A small-molecule ligand and the protein it binds are described below.
Small molecule (SMILES): C[C@H](N)[C@@H](CCCCCC(=O)O)NC(=O)O

Binding-site contacts:
Ligand atom OXT contacts residue SER41 of chain 1.A at 3.1 Å (h-bond).
Ligand atom N8 contacts residue ACP1 of chain 1.C at 2.6 Å (h-bond).
Ligand atom C8 contacts residue ACP1 of chain 1.C at 3.5 Å.
Ligand atom C4 contacts residue SER81 of chain 1.A at 4.0 Å.
Ligand atom C contacts residue SER41 of chain 1.A at 3.7 Å.
Ligand atom C9 contacts residue THR80 of chain 1.A at 3.8 Å.
Ligand atom C7 contacts residue ACP1 of chain 1.C at 3.3 Å.
Ligand atom C6 contacts residue SER41 of chain 1.A at 3.8 Å.
Ligand atom O1 contacts residue TYR187 of chain 2.A at 2.7 Å (h-bond).
Ligand atom N7 contacts residue ACP1 of chain 1.C at 3.5 Å (h-bond).
Ligand atom C2 contacts residue SER81 of chain 1.A at 4.0 Å.
Ligand atom N7 contacts residue SER41 of chain 1.A at 3.2 Å (h-bond).
Ligand atom C9 contacts residue PRO79 of chain 1.A at 3.5 Å (hydrophobic).
Ligand atom C1 contacts residue TYR187 of chain 2.A at 3.5 Å (hydrophobic).
Ligand atom OXT contacts residue LYS37 of chain 1.A at 3.6 Å.
Ligand atom N8 contacts residue THR11 of chain 1.A at 4.0 Å.
Ligand atom O contacts residue ALA117 of chain 1.A at 3.4 Å.
Ligand atom O2 contacts residue GLY150 of chain 2.A at 3.6 Å (h-bond).
Ligand atom C6 contacts residue GLY118 of chain 1.A at 3.9 Å.
Ligand atom C contacts residue ALA117 of chain 1.A at 3.8 Å (hydrophobic).
Ligand atom O2 contacts residue ASN153 of chain 2.A at 3.0 Å (h-bond).
Ligand atom C9 contacts residue SER41 of chain 1.A at 3.6 Å.
Ligand atom C8 contacts residue THR11 of chain 1.A at 3.9 Å.
Ligand atom O1 contacts residue ILE152 of chain 2.A at 3.3 Å (h-bond).
Ligand atom O contacts residue LYS37 of chain 1.A at 3.3 Å (salt-bridge).
Ligand atom O2 contacts residue ILE152 of chain 2.A at 3.5 Å.
Ligand atom C5 contacts residue GLY118 of chain 1.A at 3.9 Å.
Ligand atom C1 contacts residue GLY150 of chain 2.A at 3.5 Å.
Ligand atom C3 contacts residue TYR187 of chain 2.A at 3.9 Å (hydrophobic).
Ligand atom C3 contacts residue GLY150 of chain 2.A at 4.0 Å.
Ligand atom O contacts residue ACP1 of chain 1.C at 2.9 Å (h-bond).
Ligand atom N8 contacts residue GLU12 of chain 1.A at 3.9 Å.
Ligand atom O1 contacts residue GLY150 of chain 2.A at 2.9 Å (h-bond).
Ligand atom C2 contacts residue TYR187 of chain 2.A at 3.6 Å (hydrophobic).
Ligand atom OXT contacts residue ALA40 of chain 1.A at 3.7 Å.
Ligand atom O contacts residue GLY118 of chain 1.A at 3.6 Å.
Ligand atom O1 contacts residue CYS151 of chain 2.A at 3.5 Å (h-bond).
Ligand atom C7 contacts residue SER41 of chain 1.A at 4.0 Å.
Ligand atom C1 contacts residue ILE152 of chain 2.A at 3.6 Å (hydrophobic).
Ligand atom C contacts residue ACP1 of chain 1.C at 3.4 Å.

Sequence of chain 1.A:
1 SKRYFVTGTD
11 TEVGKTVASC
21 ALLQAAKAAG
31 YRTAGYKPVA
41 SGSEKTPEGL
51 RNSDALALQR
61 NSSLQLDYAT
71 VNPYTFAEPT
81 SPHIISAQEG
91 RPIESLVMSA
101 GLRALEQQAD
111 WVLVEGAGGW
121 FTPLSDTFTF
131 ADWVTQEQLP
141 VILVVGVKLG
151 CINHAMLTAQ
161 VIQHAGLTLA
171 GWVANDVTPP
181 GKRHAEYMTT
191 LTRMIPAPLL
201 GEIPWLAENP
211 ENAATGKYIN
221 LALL

Sequence of chain 2.A:
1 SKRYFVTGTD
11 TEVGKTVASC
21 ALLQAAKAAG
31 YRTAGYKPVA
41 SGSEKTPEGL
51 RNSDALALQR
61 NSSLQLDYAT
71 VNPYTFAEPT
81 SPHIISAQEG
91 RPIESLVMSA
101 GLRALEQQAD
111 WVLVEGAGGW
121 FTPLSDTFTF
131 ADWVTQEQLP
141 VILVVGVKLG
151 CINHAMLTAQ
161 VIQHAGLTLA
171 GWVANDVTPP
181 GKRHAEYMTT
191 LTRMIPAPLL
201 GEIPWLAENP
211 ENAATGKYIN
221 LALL